Binding-site contacts:
Ligand atom CAR contacts residue GLU189 of chain 1.B at 3.9 Å.
Ligand atom N contacts residue THR89 of chain 1.B at 2.9 Å (h-bond).
Ligand atom O contacts residue GLY139 of chain 1.B at 3.3 Å.
Ligand atom OXT contacts residue PRO87 of chain 1.B at 3.6 Å.
Ligand atom C contacts residue THR89 of chain 1.B at 3.7 Å.
Ligand atom CAH contacts residue SER192 of chain 1.B at 3.9 Å.
Ligand atom N contacts residue PRO87 of chain 1.B at 2.9 Å (h-bond).
Ligand atom CAP contacts residue SER192 of chain 1.B at 3.3 Å.
Ligand atom O contacts residue SER140 of chain 1.B at 2.8 Å (h-bond).
Ligand atom OXT contacts residue ARG94 of chain 1.B at 2.8 Å (salt-bridge).
Ligand atom OXT contacts residue SER140 of chain 1.B at 3.9 Å.
Ligand atom CA contacts residue THR89 of chain 1.B at 3.4 Å.
Ligand atom C contacts residue ARG94 of chain 1.B at 3.4 Å.
Ligand atom CB contacts residue TYR60 of chain 1.B at 3.5 Å (hydrophobic).
Ligand atom C contacts residue TYR60 of chain 1.B at 3.6 Å (hydrophobic).
Ligand atom CAQ contacts residue TYR60 of chain 1.B at 3.8 Å (hydrophobic).
Ligand atom CA contacts residue SER140 of chain 1.B at 3.2 Å.
Ligand atom CAN contacts residue THR141 of chain 1.B at 3.4 Å.
Ligand atom CAR contacts residue TYR60 of chain 1.B at 3.6 Å (hydrophobic).
Ligand atom N contacts residue GLU189 of chain 1.B at 2.8 Å (salt-bridge).
Ligand atom OXT contacts residue TYR60 of chain 1.B at 3.5 Å.
Ligand atom CA contacts residue GLU189 of chain 1.B at 3.8 Å.
Ligand atom OAC contacts residue THR141 of chain 1.B at 3.1 Å (h-bond).
Ligand atom OAE contacts residue GLU189 of chain 1.B at 3.5 Å.
Ligand atom OAL contacts residue GLU189 of chain 1.B at 3.0 Å (salt-bridge).
Ligand atom OXT contacts residue LEU88 of chain 1.B at 3.5 Å.
Ligand atom CAQ contacts residue GLU12 of chain 1.B at 3.5 Å.
Ligand atom N contacts residue TYR215 of chain 1.B at 3.8 Å.
Ligand atom CAG contacts residue GLU12 of chain 1.B at 3.6 Å.
Ligand atom OAE contacts residue THR141 of chain 1.B at 2.6 Å (h-bond).
Ligand atom OAC contacts residue SER140 of chain 1.B at 3.2 Å (h-bond).
Ligand atom C contacts residue SER140 of chain 1.B at 3.3 Å.
Ligand atom OXT contacts residue THR89 of chain 1.B at 2.8 Å (h-bond).
Ligand atom OAK contacts residue SER172 of chain 1.B at 3.7 Å.
Ligand atom CAG contacts residue SER172 of chain 1.B at 3.5 Å.
Ligand atom CAH contacts residue GLU189 of chain 1.B at 3.8 Å.
Ligand atom O contacts residue TYR60 of chain 1.B at 3.2 Å.
Ligand atom CAJ contacts residue TYR60 of chain 1.B at 3.7 Å (hydrophobic).
Ligand atom O contacts residue ARG94 of chain 1.B at 2.8 Å (salt-bridge).
Ligand atom OAC contacts residue GLY139 of chain 1.B at 3.5 Å.

The protein below binds the small molecule below.
Small molecule (SMILES): N[C@@H](C[C@]1(C(=O)O)C[C@H]2OCCC[C@H]2O1)C(=O)O

Sequence of chain 1.B:
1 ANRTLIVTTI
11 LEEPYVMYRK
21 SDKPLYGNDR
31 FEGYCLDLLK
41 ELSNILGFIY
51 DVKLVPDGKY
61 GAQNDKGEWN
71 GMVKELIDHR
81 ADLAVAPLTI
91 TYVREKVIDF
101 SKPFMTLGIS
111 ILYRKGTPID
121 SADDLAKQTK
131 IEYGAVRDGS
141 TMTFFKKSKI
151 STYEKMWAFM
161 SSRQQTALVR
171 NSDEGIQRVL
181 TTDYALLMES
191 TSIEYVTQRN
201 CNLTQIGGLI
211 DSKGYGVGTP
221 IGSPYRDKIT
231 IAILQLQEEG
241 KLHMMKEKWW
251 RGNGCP